A small-molecule ligand and the protein it binds are described below.
Small molecule (SMILES): Oc1cccc(O)c1O

Binding-site contacts:
Ligand atom C1 contacts residue ASP174 of chain 1.M at 4.0 Å.
Ligand atom O2 contacts residue PHE468 of chain 1.M at 3.8 Å.
Ligand atom C4 contacts residue HIS144 of chain 1.M at 4.2 Å.
Ligand atom O2 contacts residue MGD1 of chain 1.AC at 4.0 Å.
Ligand atom O1 contacts residue SER175 of chain 1.M at 2.3 Å (h-bond).
Ligand atom C5 contacts residue TYR404 of chain 1.M at 3.2 Å (hydrophobic).
Ligand atom C1 contacts residue HIS144 of chain 1.M at 3.5 Å.
Ligand atom C2 contacts residue TRP176 of chain 1.M at 3.6 Å (hydrophobic).
Ligand atom O2 contacts residue SER175 of chain 1.M at 3.7 Å.
Ligand atom C6 contacts residue TRP176 of chain 1.M at 3.6 Å (hydrophobic).
Ligand atom C5 contacts residue HIS144 of chain 1.M at 3.9 Å.
Ligand atom C3 contacts residue ARG153 of chain 1.M at 4.0 Å.
Ligand atom C6 contacts residue TRP354 of chain 1.M at 3.8 Å (hydrophobic).
Ligand atom O1 contacts residue MGD1 of chain 1.BC at 3.2 Å (h-bond).
Ligand atom O3 contacts residue ARG153 of chain 1.M at 2.7 Å (salt-bridge).
Ligand atom C2 contacts residue SER175 of chain 1.M at 3.6 Å.
Ligand atom O1 contacts residue HIS144 of chain 1.M at 2.6 Å (h-bond).
Ligand atom O3 contacts residue SER143 of chain 1.M at 3.9 Å.
Ligand atom C4 contacts residue TRP176 of chain 1.M at 4.1 Å (hydrophobic).
Ligand atom C1 contacts residue TRP176 of chain 1.M at 3.5 Å (hydrophobic).
Ligand atom C2 contacts residue HIS144 of chain 1.M at 3.8 Å.
Ligand atom C1 contacts residue 4MO1 of chain 1.CC at 3.5 Å.
Ligand atom O1 contacts residue ASP174 of chain 1.M at 3.7 Å.
Ligand atom C6 contacts residue ILE225 of chain 1.M at 4.0 Å (hydrophobic).
Ligand atom C2 contacts residue ASP174 of chain 1.M at 3.8 Å.
Ligand atom C3 contacts residue PHE468 of chain 1.M at 4.1 Å (hydrophobic).
Ligand atom O1 contacts residue 4MO1 of chain 1.CC at 2.3 Å.
Ligand atom C1 contacts residue SER175 of chain 1.M at 2.7 Å.
Ligand atom C5 contacts residue CYS557 of chain 1.M at 3.9 Å (hydrophobic).
Ligand atom O3 contacts residue PHE468 of chain 1.M at 3.6 Å.
Ligand atom O1 contacts residue MGD1 of chain 1.AC at 3.2 Å (h-bond).
Ligand atom O2 contacts residue HIS144 of chain 1.M at 4.2 Å.
Ligand atom C6 contacts residue SER175 of chain 1.M at 3.7 Å.
Ligand atom C5 contacts residue TRP176 of chain 1.M at 3.9 Å (hydrophobic).
Ligand atom O2 contacts residue SER143 of chain 1.M at 3.2 Å (h-bond).
Ligand atom O2 contacts residue ASP174 of chain 1.M at 2.7 Å (salt-bridge).
Ligand atom C3 contacts residue TRP176 of chain 1.M at 3.9 Å (hydrophobic).
Ligand atom O2 contacts residue TRP176 of chain 1.M at 3.9 Å.
Ligand atom C6 contacts residue HIS144 of chain 1.M at 3.6 Å.
Ligand atom C4 contacts residue TYR404 of chain 1.M at 3.4 Å (hydrophobic).

Sequence of chain 1.M:
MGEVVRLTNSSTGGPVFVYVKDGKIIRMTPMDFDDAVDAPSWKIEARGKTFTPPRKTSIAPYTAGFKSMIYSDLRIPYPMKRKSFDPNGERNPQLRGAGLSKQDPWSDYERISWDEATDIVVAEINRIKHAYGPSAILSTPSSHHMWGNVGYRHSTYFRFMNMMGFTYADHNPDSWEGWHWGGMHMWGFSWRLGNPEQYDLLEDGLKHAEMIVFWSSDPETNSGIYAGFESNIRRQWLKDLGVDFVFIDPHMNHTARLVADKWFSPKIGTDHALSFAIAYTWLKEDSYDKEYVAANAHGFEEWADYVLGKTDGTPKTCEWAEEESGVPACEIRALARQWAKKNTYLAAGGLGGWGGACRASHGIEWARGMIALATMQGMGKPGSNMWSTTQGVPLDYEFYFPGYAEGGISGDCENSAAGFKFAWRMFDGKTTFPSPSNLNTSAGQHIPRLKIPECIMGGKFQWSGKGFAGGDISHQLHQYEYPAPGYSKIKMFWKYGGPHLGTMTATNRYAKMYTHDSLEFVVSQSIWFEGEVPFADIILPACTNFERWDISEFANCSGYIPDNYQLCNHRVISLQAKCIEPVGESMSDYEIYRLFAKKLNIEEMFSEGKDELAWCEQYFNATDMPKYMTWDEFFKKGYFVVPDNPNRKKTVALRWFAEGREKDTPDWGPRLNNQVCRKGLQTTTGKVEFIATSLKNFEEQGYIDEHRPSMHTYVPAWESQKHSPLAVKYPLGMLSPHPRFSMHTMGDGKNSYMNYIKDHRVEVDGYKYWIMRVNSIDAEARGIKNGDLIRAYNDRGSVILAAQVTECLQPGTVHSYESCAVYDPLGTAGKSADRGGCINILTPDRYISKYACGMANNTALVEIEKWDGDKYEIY